This protein binds this small molecule.
Small molecule (SMILES): CC(=O)N[C@H]1[C@H]([C@H](O)[C@H](O)CO)O[C@@](OC[C@H]2OC[C@H](NC(C)=O)[C@@H](O[C@@H]3O[C@H](CO)[C@H](O)[C@H](O)[C@H]3O)[C@@H]2O)(C(=O)O)C[C@@H]1O

Binding-site contacts:
Ligand atom C8 contacts residue TRP146 of chain 1.I at 4.2 Å (hydrophobic).
Ligand atom C10 contacts residue TRP146 of chain 1.I at 3.9 Å (hydrophobic).
Ligand atom O4 contacts residue ALA129 of chain 1.I at 3.8 Å.
Ligand atom C8 contacts residue TYR92 of chain 1.I at 3.6 Å (hydrophobic).
Ligand atom N5 contacts residue ALA129 of chain 1.I at 2.7 Å (h-bond).
Ligand atom C11 contacts residue LEU189 of chain 1.I at 3.2 Å (hydrophobic).
Ligand atom C6 contacts residue ALA129 of chain 1.I at 4.2 Å (hydrophobic).
Ligand atom O9 contacts residue TYR92 of chain 1.I at 2.9 Å (h-bond).
Ligand atom O9 contacts residue HIS178 of chain 1.I at 3.6 Å (h-bond).
Ligand atom C9 contacts residue GLU185 of chain 1.I at 3.2 Å.
Ligand atom O10 contacts residue ALA129 of chain 1.I at 3.6 Å (h-bond).
Ligand atom C6 contacts residue GLU185 of chain 1.I at 4.0 Å.
Ligand atom C9 contacts residue TRP146 of chain 1.I at 4.1 Å (hydrophobic).
Ligand atom O7 contacts residue GLU185 of chain 1.I at 4.0 Å.
Ligand atom O9 contacts residue GLY223 of chain 1.I at 3.9 Å.
Ligand atom O1B contacts residue LEU221 of chain 1.I at 3.7 Å.
Ligand atom O8 contacts residue TRP146 of chain 1.I at 3.9 Å.
Ligand atom C10 contacts residue ALA129 of chain 1.I at 3.6 Å (hydrophobic).
Ligand atom O1A contacts residue THR130 of chain 1.I at 3.8 Å.
Ligand atom C1 contacts residue SER131 of chain 1.I at 3.8 Å.
Ligand atom C5 contacts residue ALA129 of chain 1.I at 3.6 Å (hydrophobic).
Ligand atom O1B contacts residue SER131 of chain 1.I at 3.9 Å.
Ligand atom C4 contacts residue ALA129 of chain 1.I at 3.5 Å (hydrophobic).
Ligand atom O8 contacts residue TYR92 of chain 1.I at 2.8 Å (h-bond).
Ligand atom C9 contacts residue HIS178 of chain 1.I at 3.5 Å.
Ligand atom O6 contacts residue VAL181 of chain 1.I at 3.7 Å.
Ligand atom C6 contacts residue LEU221 of chain 1.I at 3.9 Å (hydrophobic).
Ligand atom O10 contacts residue GLY128 of chain 1.I at 3.9 Å.
Ligand atom O1B contacts residue THR130 of chain 1.I at 2.7 Å (h-bond).
Ligand atom C9 contacts residue TYR92 of chain 1.I at 3.2 Å (hydrophobic).
Ligand atom O7 contacts residue LEU189 of chain 1.I at 4.2 Å.
Ligand atom O6 contacts residue GLU185 of chain 1.I at 3.4 Å (salt-bridge).
Ligand atom C8 contacts residue GLU185 of chain 1.I at 3.9 Å.
Ligand atom O1A contacts residue SER131 of chain 1.I at 2.9 Å (h-bond).
Ligand atom N5 contacts residue TRP146 of chain 1.I at 4.0 Å.
Ligand atom C7 contacts residue TRP146 of chain 1.I at 3.9 Å (hydrophobic).
Ligand atom O9 contacts residue GLU185 of chain 1.I at 2.6 Å (salt-bridge).
Ligand atom O10 contacts residue LEU148 of chain 1.I at 4.0 Å.
Ligand atom O10 contacts residue TRP146 of chain 1.I at 3.4 Å.
Ligand atom C1 contacts residue THR130 of chain 1.I at 3.6 Å.

Sequence of chain 1.I:
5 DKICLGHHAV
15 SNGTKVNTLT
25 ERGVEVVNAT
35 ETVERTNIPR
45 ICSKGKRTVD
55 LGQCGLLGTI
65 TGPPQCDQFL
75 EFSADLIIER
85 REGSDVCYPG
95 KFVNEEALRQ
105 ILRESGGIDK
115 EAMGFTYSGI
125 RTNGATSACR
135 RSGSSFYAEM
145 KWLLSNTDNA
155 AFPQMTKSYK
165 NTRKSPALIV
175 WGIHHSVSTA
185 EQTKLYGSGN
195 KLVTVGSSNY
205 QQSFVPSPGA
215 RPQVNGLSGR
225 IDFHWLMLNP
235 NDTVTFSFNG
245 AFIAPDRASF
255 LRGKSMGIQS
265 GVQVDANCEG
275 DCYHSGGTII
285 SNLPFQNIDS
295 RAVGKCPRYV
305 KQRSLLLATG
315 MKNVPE